Sequence of chain 1.A:
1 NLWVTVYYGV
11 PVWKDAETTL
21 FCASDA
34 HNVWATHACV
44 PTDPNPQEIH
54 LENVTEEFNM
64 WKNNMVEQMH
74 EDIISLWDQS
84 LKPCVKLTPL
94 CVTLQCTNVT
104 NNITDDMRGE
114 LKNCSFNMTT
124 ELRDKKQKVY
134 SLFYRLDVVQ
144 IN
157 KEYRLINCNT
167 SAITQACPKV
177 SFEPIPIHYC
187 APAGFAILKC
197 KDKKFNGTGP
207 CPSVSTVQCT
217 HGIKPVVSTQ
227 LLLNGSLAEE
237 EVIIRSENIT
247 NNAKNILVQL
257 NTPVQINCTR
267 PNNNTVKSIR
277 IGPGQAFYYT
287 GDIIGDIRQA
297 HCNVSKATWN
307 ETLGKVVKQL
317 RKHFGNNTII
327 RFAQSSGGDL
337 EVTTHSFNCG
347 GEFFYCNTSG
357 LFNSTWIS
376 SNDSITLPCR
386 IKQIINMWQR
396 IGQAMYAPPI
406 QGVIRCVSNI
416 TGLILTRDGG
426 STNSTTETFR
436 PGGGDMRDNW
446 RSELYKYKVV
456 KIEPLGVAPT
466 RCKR

A small-molecule ligand and the protein it binds are described below.
Small molecule (SMILES): CC(=O)N[C@H]1[C@H](O[C@H]2[C@H](O)[C@@H](NC(C)=O)CO[C@@H]2CO)O[C@H](CO)[C@@H](O)[C@@H]1O

Binding-site contacts:
Ligand atom O6 contacts residue ILE290 of chain 1.A at 4.4 Å.
Ligand atom C4 contacts residue ASN269 of chain 1.A at 4.4 Å.
Ligand atom O5 contacts residue ASN269 of chain 1.A at 2.5 Å (h-bond).
Ligand atom C8 contacts residue VAL408 of chain 1.A at 4.0 Å (hydrophobic).
Ligand atom C5 contacts residue ILE290 of chain 1.A at 4.3 Å (hydrophobic).
Ligand atom O5 contacts residue ILE290 of chain 1.A at 3.2 Å.
Ligand atom C1 contacts residue ASN269 of chain 1.A at 1.5 Å.
Ligand atom C6 contacts residue ILE290 of chain 1.A at 4.0 Å (hydrophobic).
Ligand atom C2 contacts residue ASN269 of chain 1.A at 2.5 Å.
Ligand atom C7 contacts residue ASN269 of chain 1.A at 3.4 Å.
Ligand atom C8 contacts residue ASN269 of chain 1.A at 4.5 Å.
Ligand atom N2 contacts residue ASN269 of chain 1.A at 2.9 Å (h-bond).
Ligand atom C1 contacts residue ILE290 of chain 1.A at 4.2 Å (hydrophobic).
Ligand atom C5 contacts residue ASN269 of chain 1.A at 3.8 Å.
Ligand atom O7 contacts residue ASN269 of chain 1.A at 3.4 Å (h-bond).
Ligand atom C3 contacts residue ASN269 of chain 1.A at 3.9 Å.